Sequence of chain 1.A:
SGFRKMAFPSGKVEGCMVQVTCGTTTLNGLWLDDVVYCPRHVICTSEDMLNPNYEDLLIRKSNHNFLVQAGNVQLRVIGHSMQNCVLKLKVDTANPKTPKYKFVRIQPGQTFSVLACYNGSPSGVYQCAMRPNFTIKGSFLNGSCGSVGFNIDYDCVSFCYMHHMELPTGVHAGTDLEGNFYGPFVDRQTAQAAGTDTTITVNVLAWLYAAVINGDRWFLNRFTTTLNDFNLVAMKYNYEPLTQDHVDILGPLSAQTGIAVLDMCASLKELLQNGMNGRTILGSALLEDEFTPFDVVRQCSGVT

Binding-site contacts:
Ligand atom N2 contacts residue SER144 of chain 1.A at 3.9 Å.
Ligand atom N2 contacts residue LEU141 of chain 1.A at 3.7 Å.
Ligand atom C6 contacts residue LEU141 of chain 1.A at 4.1 Å (hydrophobic).
Ligand atom C5 contacts residue HIS164 of chain 1.A at 4.0 Å.
Ligand atom C5 contacts residue CYS145 of chain 1.A at 4.1 Å (hydrophobic).
Ligand atom C7 contacts residue ASN142 of chain 1.A at 3.5 Å.
Ligand atom C contacts residue GLN189 of chain 1.A at 3.5 Å.
Ligand atom C5 contacts residue GLU166 of chain 1.A at 4.0 Å.
Ligand atom C4 contacts residue MET165 of chain 1.A at 4.1 Å (hydrophobic).
Ligand atom C3 contacts residue MET49 of chain 1.A at 3.6 Å (hydrophobic).
Ligand atom C1 contacts residue MET49 of chain 1.A at 4.0 Å (hydrophobic).
Ligand atom C8 contacts residue LEU141 of chain 1.A at 3.4 Å (hydrophobic).
Ligand atom N1 contacts residue CYS145 of chain 1.A at 3.6 Å (h-bond).
Ligand atom C2 contacts residue MET49 of chain 1.A at 2.9 Å (hydrophobic).
Ligand atom C contacts residue MET165 of chain 1.A at 3.5 Å (hydrophobic).
Ligand atom C5 contacts residue MET165 of chain 1.A at 4.1 Å (hydrophobic).
Ligand atom C contacts residue ARG188 of chain 1.A at 3.1 Å.
Ligand atom O contacts residue GLU166 of chain 1.A at 2.9 Å (salt-bridge).
Ligand atom S contacts residue GLU166 of chain 1.A at 4.0 Å.
Ligand atom N2 contacts residue HIS163 of chain 1.A at 3.1 Å (h-bond).
Ligand atom C10 contacts residue CYS145 of chain 1.A at 3.9 Å (hydrophobic).
Ligand atom C10 contacts residue LEU141 of chain 1.A at 4.0 Å (hydrophobic).
Ligand atom C1 contacts residue MET165 of chain 1.A at 3.8 Å (hydrophobic).
Ligand atom C9 contacts residue GLU166 of chain 1.A at 3.8 Å.
Ligand atom C6 contacts residue CYS145 of chain 1.A at 4.1 Å (hydrophobic).
Ligand atom N contacts residue HIS164 of chain 1.A at 4.0 Å.
Ligand atom O contacts residue MET165 of chain 1.A at 3.4 Å.
Ligand atom C7 contacts residue LEU141 of chain 1.A at 4.0 Å (hydrophobic).
Ligand atom C10 contacts residue HIS163 of chain 1.A at 3.3 Å.
Ligand atom C8 contacts residue ASN142 of chain 1.A at 3.6 Å.
Ligand atom S contacts residue MET165 of chain 1.A at 3.3 Å.
Ligand atom N2 contacts residue GLU166 of chain 1.A at 3.8 Å.
Ligand atom C8 contacts residue PHE140 of chain 1.A at 3.8 Å (hydrophobic).
Ligand atom C8 contacts residue GLU166 of chain 1.A at 3.8 Å.
Ligand atom N2 contacts residue PHE140 of chain 1.A at 3.6 Å.
Ligand atom C9 contacts residue PHE140 of chain 1.A at 3.0 Å (hydrophobic).
Ligand atom C9 contacts residue SER1 of chain 2.A at 4.1 Å.
Ligand atom C9 contacts residue LEU141 of chain 1.A at 3.5 Å (hydrophobic).
Ligand atom C10 contacts residue GLU166 of chain 1.A at 4.0 Å.
Ligand atom N1 contacts residue ASN142 of chain 1.A at 4.0 Å.

The small molecule below binds the protein below.
Small molecule (SMILES): Cc1ccc(NC(=O)Nc2cccnc2)s1

Sequence of chain 2.A:
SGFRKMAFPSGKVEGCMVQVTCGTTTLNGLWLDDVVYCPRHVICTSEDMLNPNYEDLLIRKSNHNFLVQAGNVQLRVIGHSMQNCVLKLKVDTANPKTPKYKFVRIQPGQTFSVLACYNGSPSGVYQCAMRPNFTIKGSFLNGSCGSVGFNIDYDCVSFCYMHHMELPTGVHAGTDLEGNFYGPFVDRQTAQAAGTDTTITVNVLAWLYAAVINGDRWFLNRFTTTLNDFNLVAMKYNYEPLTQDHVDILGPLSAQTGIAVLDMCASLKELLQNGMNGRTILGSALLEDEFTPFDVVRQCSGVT